This protein binds this small molecule.
Small molecule (SMILES): O=S(=O)(O)c1cccc2cccc(Nc3ccccc3)c12

Binding-site contacts:
Ligand atom O2 contacts residue TYR148 of chain 1.O at 3.1 Å.
Ligand atom O2 contacts residue ALA144 of chain 1.O at 4.4 Å.
Ligand atom C11 contacts residue TYR148 of chain 1.O at 4.1 Å (hydrophobic).
Ligand atom C2 contacts residue LEU27 of chain 1.O at 4.5 Å (hydrophobic).
Ligand atom C14 contacts residue GLU14 of chain 1.O at 4.3 Å.
Ligand atom C14 contacts residue LEU23 of chain 1.O at 3.8 Å (hydrophobic).
Ligand atom C2 contacts residue ARG31 of chain 1.O at 4.4 Å.
Ligand atom C15 contacts residue LEU23 of chain 1.O at 3.8 Å (hydrophobic).
Ligand atom C1 contacts residue ILE120 of chain 1.O at 4.4 Å (hydrophobic).
Ligand atom C14 contacts residue SER16 of chain 1.O at 4.2 Å.
Ligand atom C13 contacts residue GLU14 of chain 1.O at 4.1 Å.
Ligand atom O1 contacts residue TYR145 of chain 1.O at 2.5 Å.
Ligand atom C8 contacts residue TYR145 of chain 1.O at 4.1 Å (hydrophobic).
Ligand atom C3 contacts residue ARG31 of chain 1.O at 3.5 Å.
Ligand atom S contacts residue TYR145 of chain 1.O at 3.5 Å.
Ligand atom C9 contacts residue ALA144 of chain 1.O at 4.3 Å (hydrophobic).
Ligand atom C14 contacts residue TYR148 of chain 1.O at 4.0 Å (hydrophobic).
Ligand atom O1 contacts residue ALA144 of chain 1.O at 4.3 Å.
Ligand atom C6 contacts residue TYR88 of chain 1.O at 4.0 Å (hydrophobic).
Ligand atom C6 contacts residue ARG31 of chain 1.O at 4.4 Å.
Ligand atom C12 contacts residue TYR148 of chain 1.O at 3.6 Å (hydrophobic).
Ligand atom N contacts residue TYR148 of chain 1.O at 4.2 Å.
Ligand atom C13 contacts residue TYR148 of chain 1.O at 3.4 Å (hydrophobic).
Ligand atom C3 contacts residue ILE120 of chain 1.O at 4.3 Å (hydrophobic).
Ligand atom C3 contacts residue TYR88 of chain 1.O at 3.4 Å (hydrophobic).
Ligand atom C5 contacts residue ALA144 of chain 1.O at 4.0 Å (hydrophobic).
Ligand atom O3 contacts residue LYS12 of chain 1.O at 3.8 Å.
Ligand atom C5 contacts residue TYR88 of chain 1.O at 3.9 Å (hydrophobic).
Ligand atom C7 contacts residue ALA144 of chain 1.O at 2.9 Å (hydrophobic).
Ligand atom C4 contacts residue TYR88 of chain 1.O at 2.8 Å (hydrophobic).
Ligand atom O3 contacts residue TYR145 of chain 1.O at 4.0 Å.
Ligand atom O1 contacts residue GLU141 of chain 1.O at 4.2 Å.
Ligand atom C8 contacts residue ALA144 of chain 1.O at 3.5 Å (hydrophobic).
Ligand atom C14 contacts residue LEU109 of chain 1.O at 4.4 Å (hydrophobic).
Ligand atom C15 contacts residue LEU109 of chain 1.O at 3.8 Å (hydrophobic).
Ligand atom C4 contacts residue ARG31 of chain 1.O at 3.3 Å.
Ligand atom C5 contacts residue ARG31 of chain 1.O at 4.0 Å.
Ligand atom C6 contacts residue ALA144 of chain 1.O at 3.2 Å (hydrophobic).
Ligand atom C2 contacts residue ILE120 of chain 1.O at 4.3 Å (hydrophobic).
Ligand atom O2 contacts residue TYR145 of chain 1.O at 3.5 Å.

Sequence of chain 1.O:
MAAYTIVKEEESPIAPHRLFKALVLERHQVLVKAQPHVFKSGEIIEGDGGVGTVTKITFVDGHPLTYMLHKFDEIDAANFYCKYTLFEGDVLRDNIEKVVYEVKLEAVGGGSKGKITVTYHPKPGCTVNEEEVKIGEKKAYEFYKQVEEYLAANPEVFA